Binding-site contacts:
Ligand atom N2 contacts residue ASN154 of chain 12.A at 3.0 Å (h-bond).
Ligand atom O6 contacts residue HIS104 of chain 12.C at 3.6 Å.
Ligand atom C3 contacts residue HIS104 of chain 12.C at 3.7 Å.
Ligand atom C2 contacts residue ASN154 of chain 12.A at 2.5 Å.
Ligand atom C3 contacts residue ASN154 of chain 12.A at 3.8 Å.
Ligand atom O7 contacts residue ASN154 of chain 12.A at 3.2 Å (h-bond).
Ligand atom C2 contacts residue HIS104 of chain 12.C at 4.2 Å.
Ligand atom C5 contacts residue ASN154 of chain 12.A at 3.6 Å.
Ligand atom C6 contacts residue HIS104 of chain 12.C at 3.8 Å.
Ligand atom C1 contacts residue HIS104 of chain 12.C at 3.5 Å.
Ligand atom O4 contacts residue HIS104 of chain 12.C at 3.8 Å.
Ligand atom O5 contacts residue HIS104 of chain 12.C at 3.7 Å.
Ligand atom O5 contacts residue ASN154 of chain 12.A at 2.3 Å (h-bond).
Ligand atom C4 contacts residue HIS104 of chain 12.C at 4.0 Å.
Ligand atom C5 contacts residue HIS104 of chain 12.C at 3.4 Å.
Ligand atom C4 contacts residue ASN154 of chain 12.A at 4.2 Å.
Ligand atom C7 contacts residue ASN154 of chain 12.A at 3.5 Å.
Ligand atom C1 contacts residue ASN154 of chain 12.A at 1.4 Å.

A small-molecule ligand and the protein it binds are described below.
Small molecule (SMILES): CC(=O)N[C@@H]1[C@@H](O)[C@H](O)[C@@H](CO)O[C@H]1O

Sequence of chain 12.A:
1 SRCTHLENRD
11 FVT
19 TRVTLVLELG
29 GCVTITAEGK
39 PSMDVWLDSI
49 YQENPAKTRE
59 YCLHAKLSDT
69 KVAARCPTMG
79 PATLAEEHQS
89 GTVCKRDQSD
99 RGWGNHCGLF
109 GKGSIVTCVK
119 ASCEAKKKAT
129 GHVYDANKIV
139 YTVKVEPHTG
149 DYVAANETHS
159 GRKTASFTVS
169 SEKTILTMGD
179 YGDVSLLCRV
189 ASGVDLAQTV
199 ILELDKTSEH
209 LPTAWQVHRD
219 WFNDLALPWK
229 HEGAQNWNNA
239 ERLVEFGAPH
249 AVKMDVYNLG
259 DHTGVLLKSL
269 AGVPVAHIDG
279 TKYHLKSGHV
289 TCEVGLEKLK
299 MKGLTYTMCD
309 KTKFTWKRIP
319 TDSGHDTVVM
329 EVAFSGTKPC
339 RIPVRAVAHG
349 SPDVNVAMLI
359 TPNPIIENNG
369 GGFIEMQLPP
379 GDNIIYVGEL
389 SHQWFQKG

Sequence of chain 12.C:
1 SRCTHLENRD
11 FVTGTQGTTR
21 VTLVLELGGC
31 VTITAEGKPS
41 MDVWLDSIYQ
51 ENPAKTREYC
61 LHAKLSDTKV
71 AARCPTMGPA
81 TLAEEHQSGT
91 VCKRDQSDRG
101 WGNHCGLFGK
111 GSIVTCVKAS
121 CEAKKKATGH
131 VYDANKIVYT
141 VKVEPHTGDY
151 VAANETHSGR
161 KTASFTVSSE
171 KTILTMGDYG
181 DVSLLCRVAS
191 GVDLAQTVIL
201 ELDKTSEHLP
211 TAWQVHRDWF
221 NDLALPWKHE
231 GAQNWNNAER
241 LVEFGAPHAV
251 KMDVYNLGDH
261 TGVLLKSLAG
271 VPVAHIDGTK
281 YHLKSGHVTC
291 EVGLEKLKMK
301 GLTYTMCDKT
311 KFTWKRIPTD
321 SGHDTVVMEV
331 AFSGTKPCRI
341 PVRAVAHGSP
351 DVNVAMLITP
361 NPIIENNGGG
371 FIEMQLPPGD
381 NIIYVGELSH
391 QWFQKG